Sequence of chain 9.A:
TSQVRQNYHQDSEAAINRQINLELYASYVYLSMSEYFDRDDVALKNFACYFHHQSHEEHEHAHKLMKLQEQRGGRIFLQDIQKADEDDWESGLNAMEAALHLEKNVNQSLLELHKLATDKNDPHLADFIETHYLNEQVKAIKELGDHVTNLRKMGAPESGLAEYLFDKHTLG

A protein and the small-molecule ligand that binds it are described below.
Small molecule (SMILES): CC(=O)NCCNc1cccc2c(S(=O)(=O)O)cccc12

Binding-site contacts:
Ligand atom C2' contacts residue CYS49 of chain 9.A at 2.8 Å (hydrophobic).
Ligand atom C7 contacts residue HIS53 of chain 9.A at 4.2 Å.
Ligand atom O3S contacts residue HIS56 of chain 9.A at 3.4 Å.
Ligand atom C9 contacts residue HIS53 of chain 9.A at 4.0 Å.
Ligand atom N3' contacts residue CYS49 of chain 9.A at 3.1 Å (h-bond).
Ligand atom C2 contacts residue HIS53 of chain 9.A at 4.4 Å.
Ligand atom N6' contacts residue HIS53 of chain 9.A at 3.8 Å.
Ligand atom C8 contacts residue HIS56 of chain 9.A at 3.9 Å.
Ligand atom C7 contacts residue HIS56 of chain 9.A at 3.8 Å.
Ligand atom C2' contacts residue HIS52 of chain 9.A at 3.9 Å.
Ligand atom C6 contacts residue HIS52 of chain 9.A at 3.6 Å.
Ligand atom O2' contacts residue HIS52 of chain 9.A at 2.7 Å (h-bond).
Ligand atom C5' contacts residue CYS49 of chain 9.A at 3.8 Å (hydrophobic).
Ligand atom C5' contacts residue HIS53 of chain 9.A at 4.2 Å.
Ligand atom C7 contacts residue HIS52 of chain 9.A at 3.6 Å.
Ligand atom C4 contacts residue HIS53 of chain 9.A at 3.5 Å.
Ligand atom C1 contacts residue HIS53 of chain 9.A at 4.4 Å.
Ligand atom C4' contacts residue CYS49 of chain 9.A at 4.5 Å (hydrophobic).
Ligand atom C3 contacts residue HIS53 of chain 9.A at 4.0 Å.
Ligand atom O2S contacts residue HIS56 of chain 9.A at 4.4 Å.
Ligand atom O2' contacts residue CYS49 of chain 9.A at 3.9 Å.
Ligand atom C10 contacts residue HIS53 of chain 9.A at 3.4 Å.
Ligand atom C5 contacts residue HIS53 of chain 9.A at 3.7 Å.
Ligand atom C6 contacts residue HIS53 of chain 9.A at 3.8 Å.
Ligand atom C1' contacts residue CYS49 of chain 9.A at 1.8 Å (hydrophobic).